A small-molecule ligand and the protein it binds are described below.
Small molecule (SMILES): CCCCc1nc2c(N)nc3ccccc3c2n1Cc1ccc(CN)cc1

Sequence of chain 1.B:
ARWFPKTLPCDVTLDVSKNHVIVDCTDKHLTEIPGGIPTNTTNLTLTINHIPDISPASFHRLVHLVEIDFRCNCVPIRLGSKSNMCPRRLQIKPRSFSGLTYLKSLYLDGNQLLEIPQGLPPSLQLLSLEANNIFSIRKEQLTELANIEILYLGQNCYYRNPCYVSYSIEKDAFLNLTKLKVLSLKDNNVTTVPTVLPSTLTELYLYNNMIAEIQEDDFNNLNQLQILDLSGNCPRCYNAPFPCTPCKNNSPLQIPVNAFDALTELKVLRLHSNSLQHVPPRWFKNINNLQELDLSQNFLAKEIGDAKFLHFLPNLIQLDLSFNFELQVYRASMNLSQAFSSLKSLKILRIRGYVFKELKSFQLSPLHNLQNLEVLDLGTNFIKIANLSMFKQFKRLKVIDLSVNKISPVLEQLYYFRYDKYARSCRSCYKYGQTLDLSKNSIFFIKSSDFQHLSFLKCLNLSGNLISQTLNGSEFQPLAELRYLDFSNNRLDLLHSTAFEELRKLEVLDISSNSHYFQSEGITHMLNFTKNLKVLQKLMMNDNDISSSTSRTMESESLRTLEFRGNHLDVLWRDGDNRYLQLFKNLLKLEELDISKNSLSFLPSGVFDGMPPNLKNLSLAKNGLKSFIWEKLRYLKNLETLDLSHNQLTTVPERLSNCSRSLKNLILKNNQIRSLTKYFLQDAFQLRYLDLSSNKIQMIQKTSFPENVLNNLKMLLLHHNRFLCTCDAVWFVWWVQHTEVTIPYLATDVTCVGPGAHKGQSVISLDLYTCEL

Binding-site contacts:
Ligand atom C10 contacts residue THR564 of chain 1.A at 3.7 Å.
Ligand atom N contacts residue PHE386 of chain 1.B at 3.3 Å.
Ligand atom C2 contacts residue THR510 of chain 1.A at 3.6 Å.
Ligand atom C7 contacts residue LEU535 of chain 1.A at 3.9 Å (hydrophobic).
Ligand atom N3 contacts residue THR564 of chain 1.A at 3.3 Å (h-bond).
Ligand atom C5 contacts residue TYR334 of chain 1.B at 3.4 Å (hydrophobic).
Ligand atom N contacts residue LEU535 of chain 1.A at 3.7 Å.
Ligand atom C1 contacts residue PHE386 of chain 1.B at 3.6 Å (hydrophobic).
Ligand atom C contacts residue ASP533 of chain 1.A at 3.6 Å.
Ligand atom C2 contacts residue PHE386 of chain 1.B at 3.5 Å (hydrophobic).
Ligand atom C1 contacts residue LEU535 of chain 1.A at 3.8 Å (hydrophobic).
Ligand atom C4 contacts residue PHE386 of chain 1.B at 3.8 Å (hydrophobic).
Ligand atom C5 contacts residue PHE386 of chain 1.B at 3.8 Å (hydrophobic).
Ligand atom N1 contacts residue THR564 of chain 1.A at 3.4 Å (h-bond).
Ligand atom C20 contacts residue VAL333 of chain 1.B at 3.8 Å (hydrophobic).
Ligand atom C3 contacts residue PHE386 of chain 1.B at 3.7 Å (hydrophobic).
Ligand atom C6 contacts residue ILE563 of chain 1.A at 3.8 Å (hydrophobic).
Ligand atom C12 contacts residue PHE386 of chain 1.B at 3.6 Å (hydrophobic).
Ligand atom C6 contacts residue PHE386 of chain 1.B at 3.6 Å (hydrophobic).
Ligand atom C7 contacts residue PHE386 of chain 1.B at 3.5 Å (hydrophobic).
Ligand atom N3 contacts residue ILE563 of chain 1.A at 3.1 Å.
Ligand atom C11 contacts residue PHE329 of chain 1.B at 3.6 Å (hydrophobic).
Ligand atom N3 contacts residue ASP533 of chain 1.A at 2.6 Å (salt-bridge).
Ligand atom C20 contacts residue GLN332 of chain 1.B at 3.6 Å.
Ligand atom C6 contacts residue LEU535 of chain 1.A at 3.9 Å (hydrophobic).
Ligand atom C contacts residue LEU535 of chain 1.A at 3.6 Å (hydrophobic).
Ligand atom C13 contacts residue GLY562 of chain 1.A at 3.9 Å.
Ligand atom C8 contacts residue PHE386 of chain 1.B at 3.5 Å (hydrophobic).
Ligand atom C6 contacts residue ASP533 of chain 1.A at 3.3 Å.
Ligand atom C14 contacts residue VAL359 of chain 1.B at 3.8 Å (hydrophobic).
Ligand atom C21 contacts residue GLN332 of chain 1.B at 3.4 Å.
Ligand atom C18 contacts residue GLN332 of chain 1.B at 3.7 Å.
Ligand atom N2 contacts residue PHE386 of chain 1.B at 3.9 Å.
Ligand atom N contacts residue ASP533 of chain 1.A at 2.6 Å (salt-bridge).
Ligand atom C contacts residue PHE386 of chain 1.B at 3.3 Å (hydrophobic).
Ligand atom C11 contacts residue GLY562 of chain 1.A at 3.5 Å.
Ligand atom C13 contacts residue PHE329 of chain 1.B at 3.5 Å (hydrophobic).
Ligand atom C2 contacts residue ASP533 of chain 1.A at 3.7 Å.
Ligand atom C19 contacts residue VAL333 of chain 1.B at 3.7 Å (hydrophobic).
Ligand atom C12 contacts residue PHE329 of chain 1.B at 3.9 Å (hydrophobic).

Sequence of chain 1.A:
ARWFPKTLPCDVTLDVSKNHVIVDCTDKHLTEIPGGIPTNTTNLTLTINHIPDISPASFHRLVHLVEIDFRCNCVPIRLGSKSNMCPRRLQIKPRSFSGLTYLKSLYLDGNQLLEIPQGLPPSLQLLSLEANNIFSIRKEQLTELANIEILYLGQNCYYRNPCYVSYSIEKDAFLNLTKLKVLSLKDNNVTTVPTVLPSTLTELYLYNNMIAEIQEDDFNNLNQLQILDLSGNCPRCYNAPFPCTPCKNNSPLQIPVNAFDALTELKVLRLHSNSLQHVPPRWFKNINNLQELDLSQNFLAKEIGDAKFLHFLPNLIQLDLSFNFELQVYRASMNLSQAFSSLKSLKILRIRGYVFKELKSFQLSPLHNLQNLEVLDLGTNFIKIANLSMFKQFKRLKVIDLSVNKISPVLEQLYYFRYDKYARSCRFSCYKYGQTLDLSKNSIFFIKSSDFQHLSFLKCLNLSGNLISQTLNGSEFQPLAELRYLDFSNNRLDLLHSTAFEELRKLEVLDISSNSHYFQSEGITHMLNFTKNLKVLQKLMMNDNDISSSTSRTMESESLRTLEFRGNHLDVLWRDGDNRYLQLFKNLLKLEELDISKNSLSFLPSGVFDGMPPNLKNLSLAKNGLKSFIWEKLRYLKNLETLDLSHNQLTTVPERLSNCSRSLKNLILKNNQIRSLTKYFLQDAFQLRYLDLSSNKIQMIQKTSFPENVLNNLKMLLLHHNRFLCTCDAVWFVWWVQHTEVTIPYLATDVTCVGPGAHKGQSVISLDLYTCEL